Sequence of chain 1.B:
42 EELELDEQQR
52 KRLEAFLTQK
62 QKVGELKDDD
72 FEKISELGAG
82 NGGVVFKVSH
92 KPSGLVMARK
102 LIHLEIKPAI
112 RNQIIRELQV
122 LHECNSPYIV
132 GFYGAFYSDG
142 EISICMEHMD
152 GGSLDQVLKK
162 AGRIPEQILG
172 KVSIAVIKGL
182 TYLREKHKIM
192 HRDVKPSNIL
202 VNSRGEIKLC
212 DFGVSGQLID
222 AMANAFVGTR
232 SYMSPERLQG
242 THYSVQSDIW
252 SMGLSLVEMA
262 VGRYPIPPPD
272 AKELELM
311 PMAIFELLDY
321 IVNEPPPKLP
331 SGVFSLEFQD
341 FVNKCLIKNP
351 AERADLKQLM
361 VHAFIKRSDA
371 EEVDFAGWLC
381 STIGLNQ

This protein binds this small molecule.
Small molecule (SMILES): Nc1ncnc2c1ncn2[C@@H]1O[C@H](CO[P](=O)(O)O[P](=O)(O)NP(=O)(O)O)[C@@H](O)[C@H]1O

Binding-site contacts:
Ligand atom O1A contacts residue LCJ1 of chain 1.H at 2.8 Å (h-bond).
Ligand atom C2 contacts residue MET150 of chain 1.B at 3.4 Å (hydrophobic).
Ligand atom N6 contacts residue MET147 of chain 1.B at 3.5 Å.
Ligand atom O2B contacts residue SER198 of chain 1.B at 3.4 Å.
Ligand atom O2A contacts residue MG1 of chain 1.G at 2.0 Å.
Ligand atom PB contacts residue MG1 of chain 1.G at 3.4 Å.
Ligand atom O1G contacts residue MG1 of chain 1.G at 3.3 Å.
Ligand atom O1A contacts residue LYS101 of chain 1.B at 3.5 Å (salt-bridge).
Ligand atom O3A contacts residue LCJ1 of chain 1.H at 3.6 Å (h-bond).
Ligand atom O3G contacts residue LCJ1 of chain 1.H at 3.0 Å (h-bond).
Ligand atom O2A contacts residue LCJ1 of chain 1.H at 3.6 Å (h-bond).
Ligand atom PG contacts residue LYS196 of chain 1.B at 3.5 Å.
Ligand atom O1B contacts residue MG1 of chain 1.G at 2.0 Å.
Ligand atom C1' contacts residue LEU78 of chain 1.B at 3.6 Å (hydrophobic).
Ligand atom PB contacts residue SER198 of chain 1.B at 3.6 Å.
Ligand atom O2A contacts residue LYS101 of chain 1.B at 2.9 Å (salt-bridge).
Ligand atom O2A contacts residue ASP212 of chain 1.B at 2.8 Å (salt-bridge).
Ligand atom O3G contacts residue GLY81 of chain 1.B at 3.2 Å.
Ligand atom N6 contacts residue LEU201 of chain 1.B at 3.5 Å.
Ligand atom PA contacts residue LCJ1 of chain 1.H at 3.5 Å.
Ligand atom N1 contacts residue MET150 of chain 1.B at 3.1 Å (h-bond).
Ligand atom O2G contacts residue ASN82 of chain 1.B at 2.9 Å (h-bond).
Ligand atom O3A contacts residue GLY81 of chain 1.B at 3.2 Å.
Ligand atom PA contacts residue MG1 of chain 1.G at 3.4 Å.
Ligand atom O3' contacts residue SER154 of chain 1.B at 3.7 Å.
Ligand atom O1G contacts residue LYS196 of chain 1.B at 2.9 Å (salt-bridge).
Ligand atom O4' contacts residue LEU78 of chain 1.B at 3.6 Å (h-bond).
Ligand atom O1B contacts residue SER198 of chain 1.B at 3.0 Å (h-bond).
Ligand atom N6 contacts residue GLU148 of chain 1.B at 2.9 Å (salt-bridge).
Ligand atom O3G contacts residue ASN82 of chain 1.B at 2.7 Å (h-bond).
Ligand atom O1B contacts residue ASN199 of chain 1.B at 3.1 Å (h-bond).
Ligand atom O2G contacts residue LYS196 of chain 1.B at 2.8 Å (salt-bridge).
Ligand atom O4' contacts residue VAL86 of chain 1.B at 3.5 Å.
Ligand atom C5 contacts residue LEU201 of chain 1.B at 3.5 Å (hydrophobic).
Ligand atom O2' contacts residue SER154 of chain 1.B at 3.6 Å.
Ligand atom C6 contacts residue ALA99 of chain 1.B at 3.4 Å (hydrophobic).
Ligand atom C6 contacts residue LEU201 of chain 1.B at 3.5 Å (hydrophobic).
Ligand atom N6 contacts residue ALA99 of chain 1.B at 3.3 Å.
Ligand atom O2' contacts residue GLN157 of chain 1.B at 2.5 Å (h-bond).
Ligand atom N1 contacts residue ALA99 of chain 1.B at 3.7 Å.